Sequence of chain 1.C:
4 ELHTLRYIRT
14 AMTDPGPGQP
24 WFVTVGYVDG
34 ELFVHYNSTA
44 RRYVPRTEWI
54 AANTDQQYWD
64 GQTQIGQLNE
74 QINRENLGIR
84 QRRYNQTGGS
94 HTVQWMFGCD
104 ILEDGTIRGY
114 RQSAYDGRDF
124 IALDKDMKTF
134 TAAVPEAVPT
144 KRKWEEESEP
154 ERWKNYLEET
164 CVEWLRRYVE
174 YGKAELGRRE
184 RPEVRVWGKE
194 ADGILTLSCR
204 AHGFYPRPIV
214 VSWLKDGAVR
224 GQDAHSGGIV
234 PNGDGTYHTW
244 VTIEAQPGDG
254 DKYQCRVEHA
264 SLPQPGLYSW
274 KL

Binding-site contacts:
Ligand atom O contacts residue TYR10 of chain 1.C at 3.2 Å.
Ligand atom O contacts residue TRP147 of chain 1.C at 2.8 Å (h-bond).
Ligand atom OD2 contacts residue ASN76 of chain 1.C at 2.8 Å (h-bond).
Ligand atom N contacts residue ASN79 of chain 1.C at 2.9 Å (h-bond).
Ligand atom C contacts residue TYR10 of chain 1.C at 3.0 Å (hydrophobic).
Ligand atom N contacts residue GLN65 of chain 1.C at 2.9 Å (h-bond).
Ligand atom O contacts residue LYS146 of chain 1.C at 3.0 Å (salt-bridge).
Ligand atom CA contacts residue TYR10 of chain 1.C at 2.9 Å (hydrophobic).
Ligand atom O contacts residue GLN65 of chain 1.C at 3.2 Å (h-bond).
Ligand atom N contacts residue TYR10 of chain 1.C at 3.2 Å (h-bond).
Ligand atom CB contacts residue GLN65 of chain 1.C at 3.3 Å.
Ligand atom CE contacts residue GLU78 of chain 1.C at 3.3 Å.
Ligand atom N contacts residue TYR10 of chain 1.C at 3.0 Å (h-bond).
Ligand atom CA contacts residue ASN72 of chain 1.C at 3.1 Å.
Ligand atom O contacts residue TYR159 of chain 1.C at 2.7 Å (h-bond).
Ligand atom OD1 contacts residue ARG83 of chain 1.C at 3.2 Å (salt-bridge).
Ligand atom CE1 contacts residue ARG155 of chain 1.C at 3.0 Å.
Ligand atom N contacts residue ASN72 of chain 1.C at 2.7 Å (h-bond).
Ligand atom OD2 contacts residue ASN79 of chain 1.C at 3.0 Å.
Ligand atom CG contacts residue ARG155 of chain 1.C at 3.3 Å.
Ligand atom O contacts residue TRP156 of chain 1.C at 3.2 Å.
Ligand atom OD1 contacts residue PHE100 of chain 1.C at 3.2 Å.
Ligand atom O contacts residue THR143 of chain 1.C at 2.8 Å (h-bond).
Ligand atom OD2 contacts residue ARG12 of chain 1.C at 2.9 Å (salt-bridge).
Ligand atom CD1 contacts residue ARG155 of chain 1.C at 3.0 Å.
Ligand atom CG contacts residue TYR46 of chain 1.C at 3.3 Å (hydrophobic).
Ligand atom CG2 contacts residue TYR171 of chain 1.C at 3.2 Å (hydrophobic).
Ligand atom O contacts residue ILE75 of chain 1.C at 3.2 Å.
Ligand atom O contacts residue ASN72 of chain 1.C at 3.0 Å (h-bond).
Ligand atom CZ contacts residue ARG155 of chain 1.C at 3.2 Å.
Ligand atom OD1 contacts residue ARG12 of chain 1.C at 2.9 Å (salt-bridge).
Ligand atom CG contacts residue ASN79 of chain 1.C at 3.4 Å.
Ligand atom O contacts residue ASN79 of chain 1.C at 3.3 Å (h-bond).
Ligand atom O contacts residue ARG155 of chain 1.C at 2.5 Å (salt-bridge).
Ligand atom N contacts residue TYR171 of chain 1.C at 2.7 Å (h-bond).
Ligand atom OD2 contacts residue TYR46 of chain 1.C at 2.6 Å (h-bond).
Ligand atom OD1 contacts residue ARG114 of chain 1.C at 3.1 Å (salt-bridge).
Ligand atom CB contacts residue GLN65 of chain 1.C at 3.3 Å.
Ligand atom OD2 contacts residue ARG83 of chain 1.C at 2.8 Å (salt-bridge).
Ligand atom O contacts residue ARG12 of chain 1.C at 3.1 Å (salt-bridge).

A protein and the small-molecule ligand that binds it are described below.
Small molecule (SMILES): CC[C@H](C)[C@H](N)C(=O)N[C@@H](CC(=O)O)C(=O)N[C@@H](CC1=CN=C2C=CC=CC12)C(=O)N[C@@H](Cc1ccccc1)C(=O)N[C@@H](CC(=O)O)C(=O)NCC(=O)N[C@@H](CCCCN)C(=O)N[C@@H](CC(=O)O)C(=O)O